Binding-site contacts:
Ligand atom N6 contacts residue U2 of chain 4.C at 4.2 Å.
Ligand atom N6 contacts residue U3 of chain 4.C at 3.0 Å (h-bond).
Ligand atom C6 contacts residue U3 of chain 4.C at 3.3 Å.
Ligand atom N3 contacts residue U3 of chain 4.C at 4.2 Å.
Ligand atom N6 contacts residue U1 of chain 4.C at 2.8 Å (h-bond).
Ligand atom N1 contacts residue U1 of chain 4.C at 2.8 Å (h-bond).
Ligand atom C2 contacts residue U2 of chain 4.C at 3.2 Å.
Ligand atom C4 contacts residue U2 of chain 4.C at 4.3 Å.
Ligand atom N1 contacts residue U3 of chain 4.C at 2.7 Å (h-bond).
Ligand atom C6 contacts residue U2 of chain 4.C at 4.1 Å.
Ligand atom C6 contacts residue U1 of chain 4.C at 3.6 Å.
Ligand atom N3 contacts residue U2 of chain 4.C at 3.7 Å.
Ligand atom N1 contacts residue U2 of chain 4.C at 3.5 Å (h-bond).
Ligand atom C2 contacts residue U3 of chain 4.C at 3.0 Å.
Ligand atom C2 contacts residue U1 of chain 4.C at 3.5 Å.

This protein binds this small molecule.
Small molecule (SMILES): Nc1ncnc2c1ncn2[C@@H]1O[C@H](CO[P](=O)(O)O[C@H]2[C@@H](O)[C@H](n3cnc4c(N)ncnc43)O[C@@H]2CO[P](=O)(O)O[C@H]2[C@@H](O)[C@H](n3cnc4c(N)ncnc43)O[C@@H]2COP(=O)(O)O)[C@@H](O)[C@H]1O